Sequence of chain 1.A:
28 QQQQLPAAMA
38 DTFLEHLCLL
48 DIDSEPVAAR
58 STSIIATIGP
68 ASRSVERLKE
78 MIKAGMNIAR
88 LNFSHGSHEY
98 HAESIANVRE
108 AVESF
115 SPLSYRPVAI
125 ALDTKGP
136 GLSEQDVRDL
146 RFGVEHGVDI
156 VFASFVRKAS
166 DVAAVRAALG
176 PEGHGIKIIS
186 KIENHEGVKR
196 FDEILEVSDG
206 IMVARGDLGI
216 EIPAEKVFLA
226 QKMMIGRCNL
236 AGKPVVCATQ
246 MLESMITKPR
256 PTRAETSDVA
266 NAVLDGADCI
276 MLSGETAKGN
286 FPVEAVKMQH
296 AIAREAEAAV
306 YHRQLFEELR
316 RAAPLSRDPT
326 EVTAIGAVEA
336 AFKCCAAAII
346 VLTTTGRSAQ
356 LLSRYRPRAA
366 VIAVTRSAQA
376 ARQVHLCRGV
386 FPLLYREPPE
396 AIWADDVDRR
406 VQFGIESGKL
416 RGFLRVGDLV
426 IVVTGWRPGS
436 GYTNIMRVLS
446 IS

This protein binds this small molecule.
Small molecule (SMILES): O=C1c2ccccc2C(=O)c2c1cc(S(=O)(=O)N1CCC(C(=O)O)CC1)c(O)c2O

Binding-site contacts:
Ligand atom C11 contacts residue HIS92 of chain 1.A at 3.7 Å.
Ligand atom O6 contacts residue OXL1 of chain 1.J at 3.0 Å (h-bond).
Ligand atom O3 contacts residue ASN89 of chain 1.A at 3.7 Å.
Ligand atom C11 contacts residue GLY93 of chain 1.A at 3.8 Å.
Ligand atom C17 contacts residue OXL1 of chain 1.J at 3.9 Å.
Ligand atom C6 contacts residue PRO67 of chain 1.A at 3.6 Å (hydrophobic).
Ligand atom O7 contacts residue ALA282 of chain 1.A at 3.4 Å.
Ligand atom O5 contacts residue THR244 of chain 1.A at 3.1 Å.
Ligand atom C15 contacts residue ARG87 of chain 1.A at 3.3 Å.
Ligand atom C9 contacts residue TYR97 of chain 1.A at 3.9 Å (hydrophobic).
Ligand atom C13 contacts residue HIS92 of chain 1.A at 3.6 Å.
Ligand atom C15 contacts residue ASN89 of chain 1.A at 3.1 Å.
Ligand atom O7 contacts residue SER278 of chain 1.A at 2.9 Å.
Ligand atom S contacts residue ALA282 of chain 1.A at 3.8 Å.
Ligand atom O contacts residue ARG87 of chain 1.A at 3.2 Å (salt-bridge).
Ligand atom O3 contacts residue HIS92 of chain 1.A at 3.7 Å.
Ligand atom C3 contacts residue ALA282 of chain 1.A at 3.9 Å (hydrophobic).
Ligand atom C17 contacts residue THR244 of chain 1.A at 3.8 Å.
Ligand atom C12 contacts residue HIS92 of chain 1.A at 3.7 Å.
Ligand atom O6 contacts residue ARG87 of chain 1.A at 3.7 Å.
Ligand atom O7 contacts residue GLY279 of chain 1.A at 2.8 Å (h-bond).
Ligand atom C17 contacts residue SER278 of chain 1.A at 3.4 Å.
Ligand atom C1 contacts residue ALA282 of chain 1.A at 3.8 Å (hydrophobic).
Ligand atom N contacts residue ASN89 of chain 1.A at 3.8 Å.
Ligand atom O2 contacts residue LYS283 of chain 1.A at 3.2 Å.
Ligand atom C11 contacts residue TYR97 of chain 1.A at 3.6 Å (hydrophobic).
Ligand atom O6 contacts residue SER278 of chain 1.A at 3.0 Å (h-bond).
Ligand atom O4 contacts residue PRO67 of chain 1.A at 3.7 Å.
Ligand atom C10 contacts residue GLY93 of chain 1.A at 3.5 Å.
Ligand atom C10 contacts residue TYR97 of chain 1.A at 3.4 Å (hydrophobic).
Ligand atom C contacts residue ALA282 of chain 1.A at 3.6 Å (hydrophobic).
Ligand atom C14 contacts residue ASN89 of chain 1.A at 2.6 Å.
Ligand atom O6 contacts residue THR244 of chain 1.A at 3.4 Å (h-bond).
Ligand atom C8 contacts residue PRO67 of chain 1.A at 3.8 Å (hydrophobic).
Ligand atom O contacts residue THR64 of chain 1.A at 2.9 Å.
Ligand atom O5 contacts residue SER278 of chain 1.A at 3.6 Å.
Ligand atom O contacts residue ASN89 of chain 1.A at 3.5 Å (h-bond).
Ligand atom C19 contacts residue SER278 of chain 1.A at 3.8 Å.
Ligand atom O1 contacts residue LYS283 of chain 1.A at 3.5 Å.
Ligand atom C7 contacts residue PRO67 of chain 1.A at 3.6 Å (hydrophobic).